A protein and the small-molecule ligand that binds it are described below.
Small molecule (SMILES): Cc1ccc(O)c(O)c1CC[C@@H]1C(=O)CC[C@]2(C)C(=O)CC[C@@H]12

Binding-site contacts:
Ligand atom CAR contacts residue HIS200 of chain 1.A at 3.7 Å.
Ligand atom OAF contacts residue HIS215 of chain 1.A at 2.5 Å.
Ligand atom CAT contacts residue HIS247 of chain 1.A at 3.5 Å.
Ligand atom CAA contacts residue MET172 of chain 1.A at 3.2 Å (hydrophobic).
Ligand atom CAR contacts residue HIS247 of chain 1.A at 3.3 Å.
Ligand atom CAG contacts residue HIS247 of chain 1.A at 3.5 Å.
Ligand atom OAE contacts residue HIS247 of chain 1.A at 3.5 Å.
Ligand atom OAC contacts residue VAL214 of chain 1.A at 3.4 Å.
Ligand atom CAI contacts residue VAL287 of chain 1.A at 3.1 Å (hydrophobic).
Ligand atom CAM contacts residue LEU190 of chain 1.A at 3.9 Å (hydrophobic).
Ligand atom CAS contacts residue HIS247 of chain 1.A at 3.4 Å.
Ligand atom CAL contacts residue VAL287 of chain 1.A at 3.4 Å (hydrophobic).
Ligand atom CAH contacts residue HIS247 of chain 1.A at 3.6 Å.
Ligand atom CAS contacts residue TYR256 of chain 1.A at 3.1 Å (hydrophobic).
Ligand atom OAE contacts residue FE21 of chain 1.C at 2.6 Å.
Ligand atom CAK contacts residue TYR256 of chain 1.A at 3.6 Å (hydrophobic).
Ligand atom OAF contacts residue TYR256 of chain 1.A at 2.5 Å (h-bond).
Ligand atom CAQ contacts residue PHE192 of chain 1.A at 3.8 Å (hydrophobic).
Ligand atom CAR contacts residue FE21 of chain 1.C at 3.3 Å.
Ligand atom OAE contacts residue HIS200 of chain 1.A at 3.0 Å (h-bond).
Ligand atom CAO contacts residue VAL214 of chain 1.A at 3.7 Å (hydrophobic).
Ligand atom CAQ contacts residue HIS247 of chain 1.A at 3.7 Å.
Ligand atom OAE contacts residue GLU266 of chain 1.A at 3.8 Å.
Ligand atom CAJ contacts residue VAL214 of chain 1.A at 3.7 Å (hydrophobic).
Ligand atom OAC contacts residue HIS215 of chain 1.A at 2.8 Å (h-bond).
Ligand atom OAE contacts residue HIS145 of chain 1.A at 3.6 Å.
Ligand atom CAH contacts residue HIS200 of chain 1.A at 3.8 Å.
Ligand atom CAT contacts residue TYR256 of chain 1.A at 3.6 Å (hydrophobic).
Ligand atom CAG contacts residue ASN249 of chain 1.A at 3.2 Å.
Ligand atom CAG contacts residue PHE192 of chain 1.A at 3.7 Å (hydrophobic).
Ligand atom CAA contacts residue VAL287 of chain 1.A at 3.6 Å (hydrophobic).
Ligand atom OAF contacts residue HIS247 of chain 1.A at 3.8 Å.
Ligand atom CAR contacts residue PHE192 of chain 1.A at 3.9 Å (hydrophobic).
Ligand atom CAH contacts residue ASN249 of chain 1.A at 2.8 Å.
Ligand atom OAF contacts residue FE21 of chain 1.C at 2.3 Å.
Ligand atom CAS contacts residue HIS215 of chain 1.A at 3.7 Å.
Ligand atom CAH contacts residue PHE192 of chain 1.A at 3.7 Å (hydrophobic).
Ligand atom OAF contacts residue GLU266 of chain 1.A at 3.5 Å (salt-bridge).
Ligand atom OAE contacts residue ASP250 of chain 1.A at 3.4 Å (salt-bridge).
Ligand atom CAS contacts residue FE21 of chain 1.C at 3.3 Å.

Sequence of chain 1.A:
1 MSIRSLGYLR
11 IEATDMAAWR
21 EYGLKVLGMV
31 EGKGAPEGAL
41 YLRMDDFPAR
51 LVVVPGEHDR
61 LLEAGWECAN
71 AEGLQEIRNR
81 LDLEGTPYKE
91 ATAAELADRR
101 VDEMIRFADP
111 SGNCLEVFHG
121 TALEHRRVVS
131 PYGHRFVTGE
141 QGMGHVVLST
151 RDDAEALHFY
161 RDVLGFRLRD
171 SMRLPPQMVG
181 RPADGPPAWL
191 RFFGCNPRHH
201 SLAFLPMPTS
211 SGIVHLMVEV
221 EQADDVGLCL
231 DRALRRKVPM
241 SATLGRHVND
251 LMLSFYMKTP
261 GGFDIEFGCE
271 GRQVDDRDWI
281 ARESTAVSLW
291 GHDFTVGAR